This small molecule binds to this protein.
Small molecule (SMILES): CC(=O)N[C@@H]1[C@@H](O)[C@H](O)[C@@H](CO)O[C@H]1O

Binding-site contacts:
Ligand atom C4 contacts residue ASN485 of chain 4.A at 4.2 Å.
Ligand atom O3 contacts residue ASN485 of chain 4.A at 4.4 Å.
Ligand atom C8 contacts residue GLU482 of chain 4.A at 3.8 Å.
Ligand atom O7 contacts residue ASN485 of chain 4.A at 3.2 Å (h-bond).
Ligand atom O3 contacts residue ARG465 of chain 4.A at 3.6 Å.
Ligand atom C2 contacts residue ASN485 of chain 4.A at 2.2 Å.
Ligand atom C8 contacts residue LYS469 of chain 4.A at 3.7 Å.
Ligand atom O7 contacts residue GLU482 of chain 4.A at 4.2 Å.
Ligand atom C7 contacts residue ARG465 of chain 4.A at 3.9 Å.
Ligand atom N2 contacts residue ASN485 of chain 4.A at 2.7 Å (h-bond).
Ligand atom C3 contacts residue ASN485 of chain 4.A at 3.6 Å.
Ligand atom C8 contacts residue ASN485 of chain 4.A at 4.4 Å.
Ligand atom C5 contacts residue ASN485 of chain 4.A at 3.6 Å.
Ligand atom O3 contacts residue ILE462 of chain 4.A at 4.0 Å.
Ligand atom C1 contacts residue ASN485 of chain 4.A at 1.4 Å.
Ligand atom N2 contacts residue ARG465 of chain 4.A at 4.4 Å.
Ligand atom C8 contacts residue ARG465 of chain 4.A at 4.0 Å.
Ligand atom O5 contacts residue ASN485 of chain 4.A at 2.3 Å (h-bond).
Ligand atom C7 contacts residue ASN485 of chain 4.A at 3.2 Å.
Ligand atom O7 contacts residue SER466 of chain 4.A at 4.3 Å.
Ligand atom C3 contacts residue ARG465 of chain 4.A at 4.3 Å.
Ligand atom O7 contacts residue ARG465 of chain 4.A at 3.6 Å.
Ligand atom C7 contacts residue GLU482 of chain 4.A at 4.1 Å.

Sequence of chain 4.A:
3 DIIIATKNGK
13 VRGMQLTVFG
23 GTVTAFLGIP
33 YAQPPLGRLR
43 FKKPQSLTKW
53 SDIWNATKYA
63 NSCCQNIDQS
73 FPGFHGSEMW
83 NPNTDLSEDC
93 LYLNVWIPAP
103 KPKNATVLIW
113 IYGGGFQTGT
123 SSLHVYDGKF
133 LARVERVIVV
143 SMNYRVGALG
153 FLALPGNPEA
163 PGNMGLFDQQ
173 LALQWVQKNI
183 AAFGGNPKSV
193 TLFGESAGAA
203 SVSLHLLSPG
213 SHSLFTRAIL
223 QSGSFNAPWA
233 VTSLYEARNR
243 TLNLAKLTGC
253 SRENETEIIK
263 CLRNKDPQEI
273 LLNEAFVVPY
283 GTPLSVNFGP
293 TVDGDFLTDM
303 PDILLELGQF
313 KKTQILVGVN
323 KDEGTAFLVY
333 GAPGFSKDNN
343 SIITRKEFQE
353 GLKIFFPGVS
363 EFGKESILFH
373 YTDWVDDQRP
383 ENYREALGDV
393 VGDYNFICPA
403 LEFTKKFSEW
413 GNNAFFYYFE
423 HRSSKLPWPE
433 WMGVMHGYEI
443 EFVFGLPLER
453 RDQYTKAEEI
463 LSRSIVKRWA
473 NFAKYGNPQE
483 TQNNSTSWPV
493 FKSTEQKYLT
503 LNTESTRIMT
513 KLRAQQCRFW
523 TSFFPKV